Sequence of chain 1.A:
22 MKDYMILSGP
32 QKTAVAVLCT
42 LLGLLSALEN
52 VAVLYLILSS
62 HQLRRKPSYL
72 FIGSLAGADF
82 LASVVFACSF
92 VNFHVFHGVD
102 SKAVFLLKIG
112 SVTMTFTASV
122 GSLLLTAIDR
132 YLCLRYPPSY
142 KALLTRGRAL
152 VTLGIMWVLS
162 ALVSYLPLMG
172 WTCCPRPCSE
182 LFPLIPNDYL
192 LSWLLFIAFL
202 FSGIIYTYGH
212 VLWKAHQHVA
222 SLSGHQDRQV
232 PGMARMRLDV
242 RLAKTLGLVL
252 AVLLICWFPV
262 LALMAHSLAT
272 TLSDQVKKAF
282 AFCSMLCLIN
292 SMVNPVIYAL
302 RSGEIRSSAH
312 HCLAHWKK

Binding-site contacts:
Ligand atom C5 contacts residue PHE183 of chain 1.A at 3.7 Å (hydrophobic).
Ligand atom C11 contacts residue VAL261 of chain 1.A at 4.0 Å (hydrophobic).
Ligand atom C18 contacts residue THR114 of chain 1.A at 3.6 Å.
Ligand atom C16 contacts residue PHE183 of chain 1.A at 3.6 Å (hydrophobic).
Ligand atom C23 contacts residue PHE87 of chain 1.A at 4.2 Å (hydrophobic).
Ligand atom C2 contacts residue PHE94 of chain 1.A at 3.5 Å (hydrophobic).
Ligand atom C20 contacts residue PHE183 of chain 1.A at 4.2 Å (hydrophobic).
Ligand atom C2 contacts residue PRO184 of chain 1.A at 3.8 Å (hydrophobic).
Ligand atom C15 contacts residue THR114 of chain 1.A at 3.5 Å.
Ligand atom C23 contacts residue SER90 of chain 1.A at 3.2 Å.
Ligand atom C16 contacts residue THR114 of chain 1.A at 4.0 Å.
Ligand atom C24 contacts residue SER90 of chain 1.A at 3.2 Å.
Ligand atom C1 contacts residue PRO184 of chain 1.A at 3.6 Å (hydrophobic).
Ligand atom C3 contacts residue PHE94 of chain 1.A at 3.4 Å (hydrophobic).
Ligand atom C8 contacts residue PHE183 of chain 1.A at 4.0 Å (hydrophobic).
Ligand atom C23 contacts residue PHE91 of chain 1.A at 4.0 Å (hydrophobic).
Ligand atom C6 contacts residue PHE183 of chain 1.A at 3.4 Å (hydrophobic).
Ligand atom C7 contacts residue PHE183 of chain 1.A at 3.6 Å (hydrophobic).
Ligand atom N2 contacts residue THR114 of chain 1.A at 3.6 Å (h-bond).
Ligand atom O2 contacts residue TRP194 of chain 1.A at 3.3 Å.
Ligand atom C17 contacts residue ILE110 of chain 1.A at 3.9 Å (hydrophobic).
Ligand atom C17 contacts residue THR114 of chain 1.A at 3.3 Å.
Ligand atom C14 contacts residue TRP194 of chain 1.A at 3.8 Å (hydrophobic).
Ligand atom N1 contacts residue PHE183 of chain 1.A at 3.6 Å.
Ligand atom O3 contacts residue ILE186 of chain 1.A at 4.0 Å.
Ligand atom C10 contacts residue SER285 of chain 1.A at 3.4 Å.
Ligand atom C14 contacts residue THR114 of chain 1.A at 3.3 Å.
Ligand atom C20 contacts residue LEU191 of chain 1.A at 3.8 Å (hydrophobic).
Ligand atom C18 contacts residue TYR190 of chain 1.A at 3.6 Å (hydrophobic).
Ligand atom C22 contacts residue PHE87 of chain 1.A at 3.5 Å (hydrophobic).
Ligand atom C11 contacts residue SER285 of chain 1.A at 4.1 Å.
Ligand atom O3 contacts residue TYR190 of chain 1.A at 3.2 Å.
Ligand atom C20 contacts residue TRP194 of chain 1.A at 3.8 Å (hydrophobic).
Ligand atom C9 contacts residue PHE183 of chain 1.A at 4.0 Å (hydrophobic).
Ligand atom C15 contacts residue PHE183 of chain 1.A at 4.2 Å (hydrophobic).
Ligand atom O1 contacts residue SER285 of chain 1.A at 3.7 Å.
Ligand atom O1 contacts residue PHE281 of chain 1.A at 3.8 Å.
Ligand atom C19 contacts residue TRP194 of chain 1.A at 3.6 Å (hydrophobic).
Ligand atom C19 contacts residue LEU191 of chain 1.A at 3.8 Å (hydrophobic).
Ligand atom C7 contacts residue ILE110 of chain 1.A at 3.7 Å (hydrophobic).

The protein below binds the small molecule below.
Small molecule (SMILES): Cc1c(C(=O)c2cccc3ccccc23)c2cccc3c2n1[C@H](CN1CCOCC1)CO3